Sequence of chain 1.WC:
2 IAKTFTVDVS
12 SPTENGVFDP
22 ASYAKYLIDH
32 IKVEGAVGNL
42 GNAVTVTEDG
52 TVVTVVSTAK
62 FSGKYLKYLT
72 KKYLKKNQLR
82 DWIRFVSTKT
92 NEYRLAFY

A small-molecule ligand and the protein it binds are described below.
Small molecule (SMILES): NC[C@@H]1O[C@H](O[C@H]2[C@@H](O)[C@H](O[C@@H]3[C@@H](O)[C@H](N)C[C@H](N)[C@H]3O[C@H]3O[C@H](CO)[C@@H](O)[C@H](O)[C@H]3N)O[C@@H]2CO)[C@H](N)[C@@H](O)[C@@H]1O

Sequence of chain 1.TC:
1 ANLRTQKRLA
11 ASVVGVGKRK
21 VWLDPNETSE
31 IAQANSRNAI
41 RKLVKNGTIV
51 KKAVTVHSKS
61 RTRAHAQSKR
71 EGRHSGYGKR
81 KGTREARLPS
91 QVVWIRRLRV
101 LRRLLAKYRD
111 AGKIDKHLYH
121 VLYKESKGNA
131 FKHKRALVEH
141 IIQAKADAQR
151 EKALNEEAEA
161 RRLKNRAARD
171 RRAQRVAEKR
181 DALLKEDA

Binding-site contacts:
Ligand atom O41 contacts residue ARG63 of chain 1.TC at 3.2 Å (salt-bridge).
Ligand atom C12 contacts residue SER63 of chain 1.WC at 3.7 Å.
Ligand atom C12 contacts residue LYS65 of chain 1.WC at 4.2 Å.
Ligand atom C22 contacts residue SER63 of chain 1.WC at 4.0 Å.
Ligand atom O31 contacts residue ARG63 of chain 1.TC at 4.5 Å.
Ligand atom O43 contacts residue LYS65 of chain 1.WC at 3.9 Å.
Ligand atom C22 contacts residue LYS65 of chain 1.WC at 4.3 Å.
Ligand atom N12 contacts residue SER63 of chain 1.WC at 2.9 Å (h-bond).
Ligand atom C52 contacts residue LYS65 of chain 1.WC at 4.4 Å.
Ligand atom C32 contacts residue LYS65 of chain 1.WC at 4.3 Å.
Ligand atom C13 contacts residue LYS65 of chain 1.WC at 4.0 Å.